Binding-site contacts:
Ligand atom C8 contacts residue GLU198 of chain 6.B at 4.1 Å.
Ligand atom O6 contacts residue THR116 of chain 6.H at 3.5 Å.
Ligand atom C5 contacts residue ASN259 of chain 6.I at 3.6 Å.
Ligand atom O6 contacts residue ASN259 of chain 6.I at 4.5 Å.
Ligand atom O7 contacts residue ASN259 of chain 6.I at 2.8 Å (h-bond).
Ligand atom O5 contacts residue ASN259 of chain 6.I at 2.3 Å (h-bond).
Ligand atom O6 contacts residue LYS115 of chain 6.H at 3.7 Å.
Ligand atom O5 contacts residue THR116 of chain 6.H at 4.3 Å.
Ligand atom C4 contacts residue LYS115 of chain 6.H at 4.5 Å.
Ligand atom C6 contacts residue LYS115 of chain 6.H at 4.3 Å.
Ligand atom C2 contacts residue ASN259 of chain 6.I at 2.4 Å.
Ligand atom C7 contacts residue ASN259 of chain 6.I at 3.1 Å.
Ligand atom C8 contacts residue ASN259 of chain 6.I at 4.4 Å.
Ligand atom C1 contacts residue ASN259 of chain 6.I at 1.4 Å.
Ligand atom C4 contacts residue ASN259 of chain 6.I at 4.1 Å.
Ligand atom N2 contacts residue ASN259 of chain 6.I at 3.0 Å (h-bond).
Ligand atom O7 contacts residue LYS181 of chain 6.H at 4.1 Å.
Ligand atom C3 contacts residue ASN259 of chain 6.I at 3.8 Å.

A small-molecule ligand and the protein it binds are described below.
Small molecule (SMILES): CC(=O)N[C@@H]1[C@@H](O)[C@H](O)[C@@H](CO)O[C@H]1O

Sequence of chain 6.B:
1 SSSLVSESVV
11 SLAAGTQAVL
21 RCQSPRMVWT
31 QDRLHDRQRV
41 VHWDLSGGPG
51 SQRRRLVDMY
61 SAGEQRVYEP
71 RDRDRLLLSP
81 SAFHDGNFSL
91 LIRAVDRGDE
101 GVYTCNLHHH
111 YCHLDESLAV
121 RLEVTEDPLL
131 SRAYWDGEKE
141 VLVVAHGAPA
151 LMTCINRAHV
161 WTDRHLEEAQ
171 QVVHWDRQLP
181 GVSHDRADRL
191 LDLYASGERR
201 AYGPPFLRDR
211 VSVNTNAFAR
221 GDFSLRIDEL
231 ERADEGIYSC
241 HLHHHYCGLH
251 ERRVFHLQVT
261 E

Sequence of chain 6.I:
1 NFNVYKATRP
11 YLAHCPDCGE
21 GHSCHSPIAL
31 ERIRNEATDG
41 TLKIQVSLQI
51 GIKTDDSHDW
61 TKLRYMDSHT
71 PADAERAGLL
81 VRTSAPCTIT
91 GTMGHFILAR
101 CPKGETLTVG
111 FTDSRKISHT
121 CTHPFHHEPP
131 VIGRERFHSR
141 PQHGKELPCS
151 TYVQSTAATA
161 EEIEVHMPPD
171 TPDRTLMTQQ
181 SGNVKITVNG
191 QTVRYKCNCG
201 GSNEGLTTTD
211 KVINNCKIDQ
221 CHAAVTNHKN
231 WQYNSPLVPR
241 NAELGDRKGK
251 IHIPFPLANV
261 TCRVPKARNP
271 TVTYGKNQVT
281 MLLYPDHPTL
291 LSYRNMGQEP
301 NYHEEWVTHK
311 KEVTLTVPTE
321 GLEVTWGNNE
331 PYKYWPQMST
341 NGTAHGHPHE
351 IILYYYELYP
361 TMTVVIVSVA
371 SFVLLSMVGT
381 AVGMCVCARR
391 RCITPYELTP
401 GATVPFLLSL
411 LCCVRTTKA

Sequence of chain 6.H:
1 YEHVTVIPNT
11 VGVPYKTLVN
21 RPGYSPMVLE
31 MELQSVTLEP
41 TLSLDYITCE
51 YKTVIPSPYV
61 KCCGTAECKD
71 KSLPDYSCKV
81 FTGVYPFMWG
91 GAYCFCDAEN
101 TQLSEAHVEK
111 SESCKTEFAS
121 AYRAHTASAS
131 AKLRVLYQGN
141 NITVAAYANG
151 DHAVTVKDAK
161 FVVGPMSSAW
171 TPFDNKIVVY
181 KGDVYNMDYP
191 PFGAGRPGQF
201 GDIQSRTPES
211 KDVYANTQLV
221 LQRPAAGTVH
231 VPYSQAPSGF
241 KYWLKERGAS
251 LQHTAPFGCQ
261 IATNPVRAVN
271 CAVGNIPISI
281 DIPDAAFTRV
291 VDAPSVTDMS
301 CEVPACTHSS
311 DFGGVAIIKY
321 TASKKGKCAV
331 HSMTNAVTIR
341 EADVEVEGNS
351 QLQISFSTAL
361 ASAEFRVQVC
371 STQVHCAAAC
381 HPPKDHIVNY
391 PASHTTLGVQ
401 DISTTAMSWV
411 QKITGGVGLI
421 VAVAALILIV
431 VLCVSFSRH